Sequence of chain 1.C:
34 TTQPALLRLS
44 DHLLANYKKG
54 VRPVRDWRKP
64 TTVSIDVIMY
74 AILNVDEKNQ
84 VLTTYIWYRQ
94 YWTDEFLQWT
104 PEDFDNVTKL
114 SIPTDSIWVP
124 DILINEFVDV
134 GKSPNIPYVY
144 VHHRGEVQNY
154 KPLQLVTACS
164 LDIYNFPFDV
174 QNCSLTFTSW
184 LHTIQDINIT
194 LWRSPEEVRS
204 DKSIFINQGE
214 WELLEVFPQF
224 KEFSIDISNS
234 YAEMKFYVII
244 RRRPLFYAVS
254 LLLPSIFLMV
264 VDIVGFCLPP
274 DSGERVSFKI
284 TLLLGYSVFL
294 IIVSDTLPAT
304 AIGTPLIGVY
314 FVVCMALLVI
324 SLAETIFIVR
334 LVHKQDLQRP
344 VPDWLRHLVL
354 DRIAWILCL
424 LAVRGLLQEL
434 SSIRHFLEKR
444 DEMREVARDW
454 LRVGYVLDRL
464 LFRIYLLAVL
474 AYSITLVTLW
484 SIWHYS

The protein below binds the small molecule below.
Small molecule (SMILES): CN1[C@@H]2CCC[C@H]1CC(NC(=O)c1nn(C)c3ccccc13)C2

Sequence of chain 1.D:
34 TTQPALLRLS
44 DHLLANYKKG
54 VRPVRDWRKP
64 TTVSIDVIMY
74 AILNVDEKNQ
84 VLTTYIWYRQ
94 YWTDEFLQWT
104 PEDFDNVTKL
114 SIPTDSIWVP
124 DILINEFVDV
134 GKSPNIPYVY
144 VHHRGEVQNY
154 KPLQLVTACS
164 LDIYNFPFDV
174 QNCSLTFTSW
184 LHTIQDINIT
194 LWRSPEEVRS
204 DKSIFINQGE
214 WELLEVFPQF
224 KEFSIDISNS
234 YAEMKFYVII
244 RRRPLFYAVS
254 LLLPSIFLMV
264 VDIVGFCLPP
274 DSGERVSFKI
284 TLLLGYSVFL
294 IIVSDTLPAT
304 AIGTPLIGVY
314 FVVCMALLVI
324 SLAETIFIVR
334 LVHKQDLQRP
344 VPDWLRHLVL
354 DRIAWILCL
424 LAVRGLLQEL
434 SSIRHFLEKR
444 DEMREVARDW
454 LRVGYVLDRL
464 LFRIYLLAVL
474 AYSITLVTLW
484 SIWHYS

Binding-site contacts:
Ligand atom C01 contacts residue THR181 of chain 1.D at 3.6 Å.
Ligand atom C03 contacts residue TYR234 of chain 1.D at 3.8 Å (hydrophobic).
Ligand atom C22 contacts residue TRP90 of chain 1.C at 4.1 Å (hydrophobic).
Ligand atom C01 contacts residue SER182 of chain 1.D at 3.4 Å.
Ligand atom C21 contacts residue ARG92 of chain 1.C at 3.8 Å.
Ligand atom C07 contacts residue ASN128 of chain 1.D at 3.4 Å.
Ligand atom C19 contacts residue ASP69 of chain 1.C at 4.1 Å.
Ligand atom C18 contacts residue ILE71 of chain 1.C at 4.0 Å (hydrophobic).
Ligand atom C21 contacts residue ILE71 of chain 1.C at 3.8 Å (hydrophobic).
Ligand atom N16 contacts residue ILE228 of chain 1.D at 3.9 Å.
Ligand atom C05 contacts residue PHE226 of chain 1.D at 3.5 Å (hydrophobic).
Ligand atom C20 contacts residue ILE71 of chain 1.C at 3.7 Å (hydrophobic).
Ligand atom C04 contacts residue TYR234 of chain 1.D at 3.6 Å (hydrophobic).
Ligand atom N02 contacts residue ASN128 of chain 1.D at 4.2 Å.
Ligand atom C22 contacts residue ARG92 of chain 1.C at 3.7 Å.
Ligand atom C17 contacts residue ILE228 of chain 1.D at 3.7 Å (hydrophobic).
Ligand atom C09 contacts residue TRP183 of chain 1.D at 4.1 Å (hydrophobic).
Ligand atom C22 contacts residue ILE71 of chain 1.C at 3.9 Å (hydrophobic).
Ligand atom N15 contacts residue ILE228 of chain 1.D at 3.4 Å.
Ligand atom C08 contacts residue TRP183 of chain 1.D at 3.5 Å (hydrophobic).
Ligand atom C01 contacts residue TRP183 of chain 1.D at 4.2 Å (hydrophobic).
Ligand atom O13 contacts residue TYR153 of chain 1.C at 3.4 Å.
Ligand atom C20 contacts residue ARG92 of chain 1.C at 3.9 Å.
Ligand atom C20 contacts residue ARG196 of chain 1.C at 3.6 Å.
Ligand atom C10 contacts residue TRP183 of chain 1.D at 3.6 Å (hydrophobic).
Ligand atom C06 contacts residue TRP90 of chain 1.C at 3.9 Å (hydrophobic).
Ligand atom C23 contacts residue ILE71 of chain 1.C at 3.9 Å (hydrophobic).
Ligand atom C19 contacts residue ARG92 of chain 1.C at 4.0 Å.
Ligand atom C20 contacts residue VAL70 of chain 1.C at 3.9 Å (hydrophobic).
Ligand atom C21 contacts residue ASP69 of chain 1.C at 3.9 Å.
Ligand atom C23 contacts residue ARG92 of chain 1.C at 4.1 Å.
Ligand atom C21 contacts residue VAL70 of chain 1.C at 4.1 Å (hydrophobic).
Ligand atom C18 contacts residue ARG92 of chain 1.C at 4.0 Å.
Ligand atom C12 contacts residue TYR153 of chain 1.C at 4.1 Å (hydrophobic).
Ligand atom C21 contacts residue TRP90 of chain 1.C at 3.8 Å (hydrophobic).
Ligand atom C20 contacts residue ASP69 of chain 1.C at 3.6 Å.
Ligand atom C19 contacts residue ILE71 of chain 1.C at 3.9 Å (hydrophobic).
Ligand atom C06 contacts residue ASN128 of chain 1.D at 4.0 Å.
Ligand atom C19 contacts residue ARG196 of chain 1.C at 3.3 Å.
Ligand atom C01 contacts residue ASN128 of chain 1.D at 4.1 Å.